Binding-site contacts:
Ligand atom NB contacts residue PRO198 of chain 4.A at 3.5 Å.
Ligand atom O1C contacts residue TYR205 of chain 4.A at 3.5 Å (h-bond).
Ligand atom CGC contacts residue SER262 of chain 4.A at 3.0 Å.
Ligand atom CHC contacts residue TYR205 of chain 4.A at 3.5 Å (hydrophobic).
Ligand atom O1B contacts residue ARG242 of chain 4.A at 3.0 Å (salt-bridge).
Ligand atom O2B contacts residue ARG242 of chain 4.A at 2.9 Å (salt-bridge).
Ligand atom C3C contacts residue ILE197 of chain 4.A at 3.5 Å (hydrophobic).
Ligand atom CGB contacts residue PHE244 of chain 4.A at 3.1 Å (hydrophobic).
Ligand atom CHB contacts residue PRO198 of chain 4.A at 3.3 Å (hydrophobic).
Ligand atom NB contacts residue ASP196 of chain 4.A at 2.8 Å (salt-bridge).
Ligand atom CMA contacts residue LEU457 of chain 4.A at 3.5 Å (hydrophobic).
Ligand atom NC contacts residue HIS248 of chain 4.A at 3.4 Å (h-bond).
Ligand atom O2B contacts residue PHE244 of chain 4.A at 3.3 Å.
Ligand atom O1C contacts residue SER262 of chain 4.A at 2.7 Å (h-bond).
Ligand atom CBA contacts residue CYS13 of chain 4.A at 1.8 Å (hydrophobic).
Ligand atom CAA contacts residue CYS13 of chain 4.A at 2.7 Å (hydrophobic).
Ligand atom CHC contacts residue HIS248 of chain 4.A at 3.5 Å.
Ligand atom C4C contacts residue ILE197 of chain 4.A at 3.4 Å (hydrophobic).
Ligand atom C4A contacts residue ASP196 of chain 4.A at 3.5 Å.
Ligand atom CAB contacts residue TYR205 of chain 4.A at 3.2 Å (hydrophobic).
Ligand atom NC contacts residue ILE197 of chain 4.A at 3.5 Å.
Ligand atom CBB contacts residue TYR205 of chain 4.A at 3.5 Å (hydrophobic).
Ligand atom O2B contacts residue SER245 of chain 4.A at 3.0 Å (h-bond).
Ligand atom C1C contacts residue HIS248 of chain 4.A at 3.4 Å.
Ligand atom C2C contacts residue HIS248 of chain 4.A at 3.6 Å.
Ligand atom CAC contacts residue TYR205 of chain 4.A at 3.4 Å (hydrophobic).
Ligand atom OD contacts residue HIS278 of chain 4.A at 2.6 Å (h-bond).
Ligand atom CBD contacts residue PHE192 of chain 4.A at 3.0 Å (hydrophobic).
Ligand atom O1B contacts residue TYR205 of chain 4.A at 2.8 Å (h-bond).
Ligand atom O1B contacts residue PHE244 of chain 4.A at 3.2 Å.
Ligand atom O1C contacts residue ARG211 of chain 4.A at 2.8 Å (salt-bridge).
Ligand atom OA contacts residue TYR251 of chain 4.A at 3.3 Å.
Ligand atom NC contacts residue ASP196 of chain 4.A at 3.1 Å (salt-bridge).
Ligand atom OA contacts residue ASP196 of chain 4.A at 3.5 Å.
Ligand atom NA contacts residue ASP196 of chain 4.A at 2.9 Å (salt-bridge).
Ligand atom C1B contacts residue ASP196 of chain 4.A at 3.5 Å.
Ligand atom C1B contacts residue PRO198 of chain 4.A at 3.1 Å (hydrophobic).
Ligand atom C2B contacts residue PRO198 of chain 4.A at 3.3 Å (hydrophobic).
Ligand atom O2C contacts residue SER262 of chain 4.A at 3.0 Å (h-bond).
Ligand atom CBB contacts residue PHE244 of chain 4.A at 3.5 Å (hydrophobic).

Sequence of chain 4.A:
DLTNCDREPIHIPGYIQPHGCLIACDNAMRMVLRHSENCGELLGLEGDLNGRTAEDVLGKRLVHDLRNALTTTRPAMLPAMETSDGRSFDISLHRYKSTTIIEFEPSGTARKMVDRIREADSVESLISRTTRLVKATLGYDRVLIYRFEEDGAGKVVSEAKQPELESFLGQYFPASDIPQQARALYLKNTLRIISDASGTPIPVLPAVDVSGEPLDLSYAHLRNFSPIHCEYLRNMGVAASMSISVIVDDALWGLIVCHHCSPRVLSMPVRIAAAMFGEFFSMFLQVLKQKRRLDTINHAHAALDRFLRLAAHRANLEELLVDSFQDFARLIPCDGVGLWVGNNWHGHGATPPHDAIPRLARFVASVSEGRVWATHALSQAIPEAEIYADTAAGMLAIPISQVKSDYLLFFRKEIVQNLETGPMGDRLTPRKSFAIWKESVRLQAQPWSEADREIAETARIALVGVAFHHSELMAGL

This protein binds this small molecule.
Small molecule (SMILES): C=CC1=C(C)/C(=C\c2[nH]c(/C=C3\N=C(/C=C4\NC(=O)[C@@H](C)\C4=C/C)C(C)=C3CCC(=O)O)c(CCC(=O)O)c2C)NC1=O